A small-molecule ligand and the protein it binds are described below.
Small molecule (SMILES): CC(=O)N[C@@H]1[C@@H](O)[C@H](O)[C@@H](CO)O[C@H]1O

Sequence of chain 1.B:
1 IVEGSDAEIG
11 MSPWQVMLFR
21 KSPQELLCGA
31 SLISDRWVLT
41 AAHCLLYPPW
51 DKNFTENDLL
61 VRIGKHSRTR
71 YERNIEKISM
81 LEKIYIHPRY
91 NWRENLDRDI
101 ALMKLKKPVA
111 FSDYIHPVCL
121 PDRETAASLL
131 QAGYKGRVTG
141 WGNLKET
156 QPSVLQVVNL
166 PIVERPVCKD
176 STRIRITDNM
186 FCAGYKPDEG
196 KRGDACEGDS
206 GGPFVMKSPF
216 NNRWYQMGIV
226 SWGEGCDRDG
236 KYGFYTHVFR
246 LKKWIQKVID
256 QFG

Binding-site contacts:
Ligand atom C8 contacts residue LEU46 of chain 1.B at 4.5 Å (hydrophobic).
Ligand atom C8 contacts residue ASN53 of chain 1.B at 3.2 Å.
Ligand atom C1 contacts residue ASN53 of chain 1.B at 1.4 Å.
Ligand atom N2 contacts residue ASN53 of chain 1.B at 2.9 Å (h-bond).
Ligand atom O5 contacts residue ASN53 of chain 1.B at 2.4 Å (h-bond).
Ligand atom C8 contacts residue PRO48 of chain 1.B at 4.5 Å (hydrophobic).
Ligand atom C3 contacts residue ASN53 of chain 1.B at 3.8 Å.
Ligand atom C7 contacts residue ASN53 of chain 1.B at 3.4 Å.
Ligand atom C4 contacts residue ASN53 of chain 1.B at 4.2 Å.
Ligand atom C7 contacts residue LEU46 of chain 1.B at 4.2 Å (hydrophobic).
Ligand atom C2 contacts residue ASN53 of chain 1.B at 2.5 Å.
Ligand atom O6 contacts residue THR55 of chain 1.B at 3.9 Å.
Ligand atom C5 contacts residue ASN53 of chain 1.B at 3.7 Å.
Ligand atom N2 contacts residue LEU46 of chain 1.B at 4.2 Å.